Binding-site contacts:
Ligand atom C8 contacts residue ILE388 of chain 1.A at 4.3 Å (hydrophobic).
Ligand atom C4 contacts residue ASN65 of chain 1.A at 4.3 Å.
Ligand atom C3 contacts residue ASN65 of chain 1.A at 3.8 Å.
Ligand atom O7 contacts residue ASN65 of chain 1.A at 2.7 Å (h-bond).
Ligand atom C2 contacts residue TRP356 of chain 1.A at 4.3 Å (hydrophobic).
Ligand atom C1 contacts residue ASN65 of chain 1.A at 1.5 Å.
Ligand atom C7 contacts residue TRP356 of chain 1.A at 4.1 Å (hydrophobic).
Ligand atom C5 contacts residue ASN65 of chain 1.A at 3.8 Å.
Ligand atom C8 contacts residue ASN65 of chain 1.A at 4.5 Å.
Ligand atom C7 contacts residue ASN65 of chain 1.A at 3.1 Å.
Ligand atom C3 contacts residue TRP356 of chain 1.A at 4.1 Å (hydrophobic).
Ligand atom C5 contacts residue TRP356 of chain 1.A at 4.2 Å (hydrophobic).
Ligand atom O5 contacts residue TRP356 of chain 1.A at 4.4 Å.
Ligand atom C8 contacts residue TRP356 of chain 1.A at 3.6 Å (hydrophobic).
Ligand atom O5 contacts residue ASN65 of chain 1.A at 2.4 Å (h-bond).
Ligand atom C2 contacts residue ASN65 of chain 1.A at 2.5 Å.
Ligand atom N2 contacts residue TRP356 of chain 1.A at 3.8 Å.
Ligand atom C1 contacts residue TRP356 of chain 1.A at 3.8 Å (hydrophobic).
Ligand atom N2 contacts residue ASN65 of chain 1.A at 3.0 Å (h-bond).

Sequence of chain 1.A:
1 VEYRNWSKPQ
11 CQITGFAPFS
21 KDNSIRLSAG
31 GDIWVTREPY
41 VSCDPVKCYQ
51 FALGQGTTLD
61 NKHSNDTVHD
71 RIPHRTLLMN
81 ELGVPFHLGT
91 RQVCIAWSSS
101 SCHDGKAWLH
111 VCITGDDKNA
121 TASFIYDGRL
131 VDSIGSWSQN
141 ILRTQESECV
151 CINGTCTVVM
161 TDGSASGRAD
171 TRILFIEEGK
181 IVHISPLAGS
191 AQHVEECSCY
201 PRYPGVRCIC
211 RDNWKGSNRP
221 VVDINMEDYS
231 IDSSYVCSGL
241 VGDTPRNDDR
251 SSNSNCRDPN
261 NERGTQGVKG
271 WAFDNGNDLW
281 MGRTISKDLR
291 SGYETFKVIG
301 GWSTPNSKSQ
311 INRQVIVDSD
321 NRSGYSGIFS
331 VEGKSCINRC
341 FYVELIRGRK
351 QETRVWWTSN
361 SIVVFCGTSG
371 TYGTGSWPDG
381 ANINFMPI

A protein and the small-molecule ligand that binds it are described below.
Small molecule (SMILES): CC(=O)N[C@@H]1[C@@H](O)[C@H](O)[C@@H](CO)O[C@H]1O